Binding-site contacts:
Ligand atom O3A contacts residue DGT1 of chain 1.W at 3.0 Å (h-bond).
Ligand atom O6 contacts residue ASP46 of chain 1.D at 3.5 Å (salt-bridge).
Ligand atom C2' contacts residue VAL26 of chain 1.D at 3.6 Å (hydrophobic).
Ligand atom PA contacts residue LYS25 of chain 1.D at 3.7 Å.
Ligand atom C8 contacts residue ILE27 of chain 1.D at 3.6 Å (hydrophobic).
Ligand atom C5 contacts residue TYR64 of chain 1.A at 3.2 Å (hydrophobic).
Ligand atom C3' contacts residue DGT1 of chain 1.W at 3.6 Å.
Ligand atom O1B contacts residue VAL287 of chain 1.A at 3.6 Å.
Ligand atom O3G contacts residue LYS25 of chain 1.D at 3.0 Å (salt-bridge).
Ligand atom O6 contacts residue GLN51 of chain 1.D at 3.3 Å (h-bond).
Ligand atom O1G contacts residue ARG360 of chain 1.A at 3.4 Å (salt-bridge).
Ligand atom C2 contacts residue TYR64 of chain 1.A at 3.7 Å (hydrophobic).
Ligand atom O4' contacts residue VAL65 of chain 1.A at 3.4 Å.
Ligand atom N7 contacts residue ARG54 of chain 1.D at 3.5 Å (salt-bridge).
Ligand atom O3G contacts residue DGT1 of chain 1.W at 3.1 Å (h-bond).
Ligand atom O3' contacts residue VAL26 of chain 1.D at 2.9 Å (h-bond).
Ligand atom C6 contacts residue TYR64 of chain 1.A at 3.6 Å (hydrophobic).
Ligand atom O2A contacts residue LYS25 of chain 1.D at 3.0 Å (salt-bridge).
Ligand atom N7 contacts residue TYR64 of chain 1.A at 3.8 Å.
Ligand atom O3G contacts residue LYS432 of chain 1.C at 2.8 Å (salt-bridge).
Ligand atom N1 contacts residue ARG360 of chain 1.A at 3.3 Å.
Ligand atom N2 contacts residue VAL287 of chain 1.A at 3.5 Å.
Ligand atom N3 contacts residue TYR64 of chain 1.A at 3.4 Å (h-bond).
Ligand atom O2A contacts residue DGT1 of chain 1.W at 3.0 Å (h-bond).
Ligand atom O1G contacts residue LYS25 of chain 1.D at 2.8 Å (salt-bridge).
Ligand atom O2B contacts residue DGT1 of chain 1.W at 3.1 Å (h-bond).
Ligand atom PG contacts residue LYS25 of chain 1.D at 3.4 Å.
Ligand atom C5' contacts residue DGT1 of chain 1.W at 3.1 Å.
Ligand atom N2 contacts residue LEU362 of chain 1.A at 3.5 Å.
Ligand atom C2' contacts residue ILE27 of chain 1.D at 3.5 Å (hydrophobic).
Ligand atom O1A contacts residue LYS25 of chain 1.D at 3.3 Å.
Ligand atom N2 contacts residue ARG360 of chain 1.A at 3.5 Å.
Ligand atom C2 contacts residue ARG360 of chain 1.A at 3.7 Å.
Ligand atom C1' contacts residue VAL65 of chain 1.A at 3.3 Å (hydrophobic).
Ligand atom C4 contacts residue TYR64 of chain 1.A at 3.1 Å (hydrophobic).
Ligand atom O3' contacts residue DGT1 of chain 1.W at 2.8 Å (h-bond).
Ligand atom O3A contacts residue VAL287 of chain 1.A at 3.7 Å.
Ligand atom N9 contacts residue TYR64 of chain 1.A at 3.5 Å (h-bond).
Ligand atom N1 contacts residue TYR64 of chain 1.A at 3.8 Å.
Ligand atom O1A contacts residue ARG360 of chain 1.A at 3.3 Å.

Sequence of chain 1.A:
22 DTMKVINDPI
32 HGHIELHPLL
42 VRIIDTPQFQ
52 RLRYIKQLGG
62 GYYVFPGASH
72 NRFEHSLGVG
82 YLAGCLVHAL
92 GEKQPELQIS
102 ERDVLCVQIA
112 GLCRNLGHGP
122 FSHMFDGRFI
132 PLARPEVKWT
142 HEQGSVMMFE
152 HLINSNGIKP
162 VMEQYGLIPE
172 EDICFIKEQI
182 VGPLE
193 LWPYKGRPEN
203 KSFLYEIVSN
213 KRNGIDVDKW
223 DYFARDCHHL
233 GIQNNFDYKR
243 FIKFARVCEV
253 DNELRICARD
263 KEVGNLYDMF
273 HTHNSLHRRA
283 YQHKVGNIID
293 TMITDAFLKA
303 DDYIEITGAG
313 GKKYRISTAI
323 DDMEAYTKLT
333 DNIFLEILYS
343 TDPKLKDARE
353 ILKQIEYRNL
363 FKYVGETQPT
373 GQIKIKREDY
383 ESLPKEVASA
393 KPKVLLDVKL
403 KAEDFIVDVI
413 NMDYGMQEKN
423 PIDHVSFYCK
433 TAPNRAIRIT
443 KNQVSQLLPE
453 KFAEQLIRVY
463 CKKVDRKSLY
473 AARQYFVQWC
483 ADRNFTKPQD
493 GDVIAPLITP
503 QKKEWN

The small molecule below binds the protein below.
Small molecule (SMILES): Nc1nc2c(ncn2[C@H]2C[C@H](O)[C@@H](CO[P](=O)(O)O[P](=O)(O)OP(=O)(O)O)O2)c(=O)[nH]1

Sequence of chain 1.C:
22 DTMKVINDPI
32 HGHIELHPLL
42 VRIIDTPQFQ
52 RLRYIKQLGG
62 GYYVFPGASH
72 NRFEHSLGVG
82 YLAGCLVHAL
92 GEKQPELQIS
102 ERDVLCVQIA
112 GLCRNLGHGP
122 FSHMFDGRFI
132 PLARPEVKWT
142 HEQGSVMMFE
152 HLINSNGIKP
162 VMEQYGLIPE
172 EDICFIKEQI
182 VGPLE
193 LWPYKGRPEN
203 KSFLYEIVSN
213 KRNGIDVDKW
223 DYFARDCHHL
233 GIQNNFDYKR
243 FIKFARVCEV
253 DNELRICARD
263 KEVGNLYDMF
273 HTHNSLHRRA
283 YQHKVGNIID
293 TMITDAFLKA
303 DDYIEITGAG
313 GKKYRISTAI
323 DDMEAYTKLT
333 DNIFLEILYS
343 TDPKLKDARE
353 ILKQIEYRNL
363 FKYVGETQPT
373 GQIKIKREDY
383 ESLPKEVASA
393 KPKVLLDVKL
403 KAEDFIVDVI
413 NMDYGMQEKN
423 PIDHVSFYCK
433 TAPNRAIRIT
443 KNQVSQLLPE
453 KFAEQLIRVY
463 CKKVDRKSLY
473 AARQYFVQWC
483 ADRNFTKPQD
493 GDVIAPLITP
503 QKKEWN

Sequence of chain 1.D:
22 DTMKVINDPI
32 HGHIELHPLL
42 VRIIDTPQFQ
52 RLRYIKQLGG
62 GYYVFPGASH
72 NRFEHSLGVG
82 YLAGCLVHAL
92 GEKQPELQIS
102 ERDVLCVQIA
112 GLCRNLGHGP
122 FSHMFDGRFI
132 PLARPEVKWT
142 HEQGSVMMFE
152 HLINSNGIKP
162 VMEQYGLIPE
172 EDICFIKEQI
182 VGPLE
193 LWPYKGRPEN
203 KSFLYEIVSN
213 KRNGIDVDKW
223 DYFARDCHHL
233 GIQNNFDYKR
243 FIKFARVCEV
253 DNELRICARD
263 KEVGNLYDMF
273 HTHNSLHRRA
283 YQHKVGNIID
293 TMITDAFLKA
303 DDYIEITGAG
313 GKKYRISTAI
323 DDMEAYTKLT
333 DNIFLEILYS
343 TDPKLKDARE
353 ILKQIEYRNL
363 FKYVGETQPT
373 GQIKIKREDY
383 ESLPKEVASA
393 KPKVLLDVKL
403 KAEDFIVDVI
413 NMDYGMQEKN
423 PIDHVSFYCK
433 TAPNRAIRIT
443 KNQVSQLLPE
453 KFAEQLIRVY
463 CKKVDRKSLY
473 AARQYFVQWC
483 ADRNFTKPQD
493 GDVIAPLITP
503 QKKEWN